Sequence of chain 1.A:
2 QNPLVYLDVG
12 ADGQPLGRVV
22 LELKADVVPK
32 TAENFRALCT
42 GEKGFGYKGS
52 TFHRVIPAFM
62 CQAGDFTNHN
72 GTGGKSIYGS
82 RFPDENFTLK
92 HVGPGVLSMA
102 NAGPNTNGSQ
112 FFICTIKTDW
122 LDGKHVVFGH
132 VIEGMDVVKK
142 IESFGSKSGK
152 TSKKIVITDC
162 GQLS

A small-molecule ligand and the protein it binds are described below.
Small molecule (SMILES): C/C=C/C[C@@H](C)[C@@H](O)[C@H]1C(=O)N[C@@H](CC)C(=O)N(C)[C@H](C)C(=O)N(C)[C@@H]([C@H](C)CN2CCN(CCOC)CC2)C(=O)N[C@@H](C(C)C)C(=O)N(C)[C@@H](CC(C)C)C(=O)N[C@@H](C)C(=O)N[C@H](C)C(=O)N(C)[C@@H](CC(C)C)C(=O)N(C)[C@@H](CC(C)C)C(=O)N(C)[C@@H](C(C)C)C(=O)N1C

Binding-site contacts:
Ligand atom CG2 contacts residue MET61 of chain 1.A at 3.6 Å (hydrophobic).
Ligand atom O contacts residue GLN63 of chain 1.A at 3.2 Å (h-bond).
Ligand atom O contacts residue ALA101 of chain 1.A at 3.4 Å.
Ligand atom CA contacts residue GLY72 of chain 1.A at 3.5 Å.
Ligand atom CN contacts residue ARG55 of chain 1.A at 3.7 Å.
Ligand atom CG contacts residue ALA101 of chain 1.A at 3.7 Å (hydrophobic).
Ligand atom CG2 contacts residue ASN102 of chain 1.A at 3.8 Å.
Ligand atom CA contacts residue PHE60 of chain 1.A at 3.8 Å (hydrophobic).
Ligand atom C contacts residue GLY72 of chain 1.A at 3.4 Å.
Ligand atom C contacts residue PHE60 of chain 1.A at 3.4 Å (hydrophobic).
Ligand atom CG1 contacts residue MET61 of chain 1.A at 3.8 Å (hydrophobic).
Ligand atom CG2 contacts residue PHE113 of chain 1.A at 3.8 Å (hydrophobic).
Ligand atom CB contacts residue THR73 of chain 1.A at 3.5 Å.
Ligand atom CN contacts residue HIS126 of chain 1.A at 3.1 Å.
Ligand atom CH contacts residue ALA103 of chain 1.A at 3.7 Å (hydrophobic).
Ligand atom CB contacts residue GLN111 of chain 1.A at 3.8 Å.
Ligand atom O contacts residue TRP121 of chain 1.A at 3.0 Å (h-bond).
Ligand atom N contacts residue ASN102 of chain 1.A at 3.0 Å (h-bond).
Ligand atom CA contacts residue ASN102 of chain 1.A at 3.0 Å.
Ligand atom CG contacts residue ASN102 of chain 1.A at 3.7 Å.
Ligand atom CG1 contacts residue PHE113 of chain 1.A at 3.5 Å (hydrophobic).
Ligand atom CG contacts residue GLN111 of chain 1.A at 3.6 Å.
Ligand atom CG1 contacts residue ARG55 of chain 1.A at 3.7 Å.
Ligand atom CB contacts residue GLY72 of chain 1.A at 3.9 Å.
Ligand atom O contacts residue ARG55 of chain 1.A at 2.8 Å (salt-bridge).
Ligand atom O contacts residue ASN102 of chain 1.A at 3.3 Å (h-bond).
Ligand atom CM contacts residue GLY72 of chain 1.A at 3.3 Å.
Ligand atom O contacts residue PHE60 of chain 1.A at 3.1 Å.
Ligand atom CD1 contacts residue ASN102 of chain 1.A at 3.2 Å.
Ligand atom CB contacts residue PHE113 of chain 1.A at 3.7 Å (hydrophobic).
Ligand atom CB contacts residue TRP121 of chain 1.A at 3.7 Å (hydrophobic).
Ligand atom CG2 contacts residue PHE60 of chain 1.A at 3.7 Å (hydrophobic).
Ligand atom CN contacts residue ARG55 of chain 1.A at 3.4 Å.
Ligand atom O contacts residue ALA103 of chain 1.A at 3.4 Å.
Ligand atom O contacts residue HIS126 of chain 1.A at 3.5 Å.
Ligand atom C contacts residue ASN102 of chain 1.A at 3.5 Å.
Ligand atom CG1 contacts residue ALA101 of chain 1.A at 3.7 Å (hydrophobic).
Ligand atom CB contacts residue ASN102 of chain 1.A at 3.2 Å.
Ligand atom N contacts residue GLY72 of chain 1.A at 3.4 Å (h-bond).
Ligand atom CG1 contacts residue GLN63 of chain 1.A at 3.2 Å.